Binding-site contacts:
Ligand atom C11 contacts residue PRO217 of chain 1.A at 3.9 Å (hydrophobic).
Ligand atom C1 contacts residue PHE260 of chain 1.A at 4.0 Å (hydrophobic).
Ligand atom C2 contacts residue ILE199 of chain 1.A at 3.7 Å (hydrophobic).
Ligand atom O1 contacts residue SER291 of chain 1.A at 3.6 Å (h-bond).
Ligand atom C1 contacts residue HIS258 of chain 1.A at 3.7 Å.
Ligand atom C8 contacts residue THR155 of chain 1.A at 3.7 Å.
Ligand atom C10 contacts residue VAL219 of chain 1.A at 3.5 Å (hydrophobic).
Ligand atom C2 contacts residue SER291 of chain 1.A at 3.4 Å.
Ligand atom C9 contacts residue GLN201 of chain 1.A at 3.7 Å.
Ligand atom O2 contacts residue SER291 of chain 1.A at 3.8 Å.
Ligand atom C6 contacts residue VAL219 of chain 1.A at 3.6 Å (hydrophobic).
Ligand atom C5 contacts residue LEU152 of chain 1.A at 3.9 Å (hydrophobic).
Ligand atom C4 contacts residue LEU152 of chain 1.A at 3.6 Å (hydrophobic).
Ligand atom C11 contacts residue THR155 of chain 1.A at 3.8 Å.
Ligand atom C5 contacts residue ASN91 of chain 1.A at 3.7 Å.
Ligand atom C1 contacts residue SER291 of chain 1.A at 3.2 Å.
Ligand atom C7 contacts residue GLN96 of chain 1.B at 3.9 Å.
Ligand atom C9 contacts residue GLN96 of chain 1.B at 3.7 Å.
Ligand atom C11 contacts residue TRP205 of chain 1.A at 4.0 Å (hydrophobic).
Ligand atom C5 contacts residue THR97 of chain 1.B at 3.7 Å.
Ligand atom C3 contacts residue CYS122 of chain 1.A at 4.0 Å (hydrophobic).
Ligand atom O1 contacts residue PHE260 of chain 1.A at 3.1 Å.
Ligand atom C10 contacts residue GLN201 of chain 1.A at 3.8 Å.
Ligand atom C2 contacts residue CYS122 of chain 1.A at 3.6 Å (hydrophobic).
Ligand atom C1 contacts residue CYS122 of chain 1.A at 1.8 Å (hydrophobic).
Ligand atom O1 contacts residue HIS258 of chain 1.A at 3.1 Å (h-bond).
Ligand atom O1 contacts residue CYS122 of chain 1.A at 2.7 Å (h-bond).
Ligand atom O2 contacts residue ALA321 of chain 1.A at 3.6 Å (h-bond).
Ligand atom O1 contacts residue ASN289 of chain 1.A at 3.3 Å (h-bond).
Ligand atom C8 contacts residue VAL219 of chain 1.A at 3.8 Å (hydrophobic).
Ligand atom C10 contacts residue THR155 of chain 1.A at 3.8 Å.
Ligand atom C10 contacts residue PHE218 of chain 1.A at 3.5 Å (hydrophobic).
Ligand atom C11 contacts residue GLN201 of chain 1.A at 4.0 Å.
Ligand atom C4 contacts residue SER291 of chain 1.A at 3.3 Å.
Ligand atom C6 contacts residue LEU152 of chain 1.A at 3.9 Å (hydrophobic).
Ligand atom C7 contacts residue THR97 of chain 1.B at 3.8 Å.
Ligand atom C3 contacts residue SER291 of chain 1.A at 3.5 Å.
Ligand atom C3 contacts residue ALA321 of chain 1.A at 3.9 Å (hydrophobic).
Ligand atom O2 contacts residue CYS122 of chain 1.A at 2.8 Å (h-bond).
Ligand atom C6 contacts residue THR97 of chain 1.B at 3.8 Å.

Sequence of chain 1.B:
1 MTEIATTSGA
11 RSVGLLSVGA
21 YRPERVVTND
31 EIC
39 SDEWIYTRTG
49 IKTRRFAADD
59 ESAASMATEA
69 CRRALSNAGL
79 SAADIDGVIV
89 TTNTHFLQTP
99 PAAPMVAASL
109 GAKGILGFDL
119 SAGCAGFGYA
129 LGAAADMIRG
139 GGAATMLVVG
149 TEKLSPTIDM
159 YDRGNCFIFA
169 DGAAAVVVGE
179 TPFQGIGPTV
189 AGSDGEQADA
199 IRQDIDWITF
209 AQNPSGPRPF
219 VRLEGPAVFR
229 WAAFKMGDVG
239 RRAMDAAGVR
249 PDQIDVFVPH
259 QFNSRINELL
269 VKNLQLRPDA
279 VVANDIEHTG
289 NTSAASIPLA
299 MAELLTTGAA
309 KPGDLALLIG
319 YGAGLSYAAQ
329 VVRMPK

This protein binds this small molecule.
Small molecule (SMILES): CCCCCCCCCCOC=O

Sequence of chain 1.A:
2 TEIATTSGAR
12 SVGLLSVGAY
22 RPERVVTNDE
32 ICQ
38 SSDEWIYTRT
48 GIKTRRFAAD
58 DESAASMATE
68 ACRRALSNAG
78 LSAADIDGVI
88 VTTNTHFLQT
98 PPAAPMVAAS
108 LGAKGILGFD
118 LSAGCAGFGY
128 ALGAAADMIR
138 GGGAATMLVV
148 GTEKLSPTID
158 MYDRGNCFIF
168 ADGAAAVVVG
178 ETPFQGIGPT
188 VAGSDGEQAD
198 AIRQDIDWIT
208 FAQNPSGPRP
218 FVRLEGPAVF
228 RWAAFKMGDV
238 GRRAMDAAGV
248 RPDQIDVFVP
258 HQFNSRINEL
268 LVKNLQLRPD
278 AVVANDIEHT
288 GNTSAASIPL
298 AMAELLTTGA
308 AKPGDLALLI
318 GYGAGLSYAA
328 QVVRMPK